Binding-site contacts:
Ligand atom C contacts residue LYS65 of chain 1.A at 3.3 Å.
Ligand atom O contacts residue ILE61 of chain 1.A at 4.1 Å.
Ligand atom NE2 contacts residue HIS76 of chain 1.A at 2.7 Å (h-bond).
Ligand atom N contacts residue GLU245 of chain 1.A at 2.6 Å (salt-bridge).
Ligand atom CD1 contacts residue LEU242 of chain 1.A at 3.8 Å (hydrophobic).
Ligand atom O contacts residue ASN62 of chain 1.A at 4.2 Å.
Ligand atom CD2 contacts residue ILE61 of chain 1.A at 3.7 Å (hydrophobic).
Ligand atom C contacts residue LYS65 of chain 1.A at 4.3 Å.
Ligand atom CG1 contacts residue GLU245 of chain 1.A at 3.6 Å.
Ligand atom CD1 contacts residue ILE61 of chain 1.A at 3.6 Å (hydrophobic).
Ligand atom CG contacts residue LEU82 of chain 1.A at 4.2 Å (hydrophobic).
Ligand atom CD2 contacts residue LEU82 of chain 1.A at 3.8 Å (hydrophobic).
Ligand atom CD2 contacts residue GLN78 of chain 1.A at 3.9 Å.
Ligand atom N contacts residue LEU242 of chain 1.A at 4.1 Å.
Ligand atom CB contacts residue ILE61 of chain 1.A at 4.0 Å (hydrophobic).
Ligand atom O contacts residue LYS65 of chain 1.A at 2.6 Å (salt-bridge).
Ligand atom CG contacts residue ILE61 of chain 1.A at 3.7 Å (hydrophobic).
Ligand atom CA contacts residue GLU245 of chain 1.A at 3.6 Å.
Ligand atom N contacts residue GLU245 of chain 1.A at 3.7 Å.
Ligand atom CD2 contacts residue HIS76 of chain 1.A at 3.6 Å.
Ligand atom CB contacts residue GLU245 of chain 1.A at 3.7 Å.
Ligand atom CD1 contacts residue LEU82 of chain 1.A at 3.9 Å (hydrophobic).
Ligand atom C contacts residue GLU245 of chain 1.A at 3.4 Å.
Ligand atom CD2 contacts residue LYS65 of chain 1.A at 4.0 Å.
Ligand atom C contacts residue GLU245 of chain 1.A at 4.2 Å.
Ligand atom CD2 contacts residue GLU83 of chain 1.A at 3.9 Å.
Ligand atom CD2 contacts residue VAL79 of chain 1.A at 3.6 Å (hydrophobic).
Ligand atom CB contacts residue GLU245 of chain 1.A at 3.1 Å.
Ligand atom CD2 contacts residue LEU75 of chain 1.A at 4.3 Å (hydrophobic).
Ligand atom CB contacts residue LEU75 of chain 1.A at 4.2 Å (hydrophobic).
Ligand atom CE1 contacts residue HIS76 of chain 1.A at 3.8 Å.
Ligand atom CB contacts residue LEU242 of chain 1.A at 4.0 Å (hydrophobic).
Ligand atom CD1 contacts residue LEU242 of chain 1.A at 3.8 Å (hydrophobic).
Ligand atom C contacts residue ILE61 of chain 1.A at 4.2 Å (hydrophobic).
Ligand atom CA contacts residue GLU245 of chain 1.A at 3.3 Å.
Ligand atom CD1 contacts residue ASP241 of chain 1.A at 3.9 Å.
Ligand atom CG2 contacts residue LEU242 of chain 1.A at 3.8 Å (hydrophobic).
Ligand atom O contacts residue LYS65 of chain 1.A at 3.8 Å.
Ligand atom CD1 contacts residue VAL79 of chain 1.A at 4.0 Å (hydrophobic).
Ligand atom CD2 contacts residue MET246 of chain 1.A at 4.0 Å (hydrophobic).

Sequence of chain 1.A:
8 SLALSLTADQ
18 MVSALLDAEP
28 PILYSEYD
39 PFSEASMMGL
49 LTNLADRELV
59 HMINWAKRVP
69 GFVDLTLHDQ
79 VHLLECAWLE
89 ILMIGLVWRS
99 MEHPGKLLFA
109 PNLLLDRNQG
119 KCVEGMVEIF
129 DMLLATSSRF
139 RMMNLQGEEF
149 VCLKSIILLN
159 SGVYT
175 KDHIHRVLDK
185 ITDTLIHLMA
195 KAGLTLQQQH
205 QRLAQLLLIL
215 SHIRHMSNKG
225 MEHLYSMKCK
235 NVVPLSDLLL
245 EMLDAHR

The small molecule below binds the protein below.
Small molecule (SMILES): CC[C@H](C)[C@H](NC(=O)[C@H](C)N)C(=O)N[C@@H](CC(C)C)C(=O)N[C@@H](Cc1cnc[nH]1)C(=O)N[C@@H](C)C(=O)N[C@@H](CC(C)C)C(=O)N[C@@H](CC(C)C)C(=O)N[C@@H](C)C(=O)N[C@@H](C)C=O